A protein and the small-molecule ligand that binds it are described below.
Small molecule (SMILES): CC(=O)N[C@H]1[C@H](O[C@H]2[C@H](O)[C@@H](NC(C)=O)CO[C@@H]2CO)O[C@H](CO)[C@@H](O)[C@@H]1O

Binding-site contacts:
Ligand atom C3 contacts residue SER803 of chain 1.B at 4.1 Å.
Ligand atom C5 contacts residue GLN804 of chain 1.B at 4.3 Å.
Ligand atom C4 contacts residue SER803 of chain 1.B at 4.2 Å.
Ligand atom O6 contacts residue SER803 of chain 1.B at 4.3 Å.
Ligand atom C7 contacts residue ASN801 of chain 1.B at 3.1 Å.
Ligand atom C1 contacts residue ASN801 of chain 1.B at 1.4 Å.
Ligand atom O5 contacts residue ASN801 of chain 1.B at 2.3 Å (h-bond).
Ligand atom C5 contacts residue SER803 of chain 1.B at 3.1 Å.
Ligand atom C1 contacts residue SER803 of chain 1.B at 3.2 Å.
Ligand atom O7 contacts residue ASN801 of chain 1.B at 2.9 Å (h-bond).
Ligand atom C3 contacts residue ASN801 of chain 1.B at 3.8 Å.
Ligand atom N2 contacts residue ASN801 of chain 1.B at 2.9 Å (h-bond).
Ligand atom C5 contacts residue ASN801 of chain 1.B at 3.6 Å.
Ligand atom C2 contacts residue SER803 of chain 1.B at 4.2 Å.
Ligand atom O5 contacts residue GLN804 of chain 1.B at 4.0 Å.
Ligand atom C8 contacts residue ASN801 of chain 1.B at 4.4 Å.
Ligand atom C6 contacts residue ASN801 of chain 1.B at 4.5 Å.
Ligand atom C4 contacts residue ASN801 of chain 1.B at 4.2 Å.
Ligand atom O5 contacts residue SER803 of chain 1.B at 3.3 Å (h-bond).
Ligand atom O6 contacts residue GLN804 of chain 1.B at 3.9 Å.
Ligand atom C2 contacts residue ASN801 of chain 1.B at 2.5 Å.
Ligand atom C6 contacts residue GLN804 of chain 1.B at 3.7 Å.
Ligand atom C6 contacts residue SER803 of chain 1.B at 4.0 Å.

Sequence of chain 1.B:
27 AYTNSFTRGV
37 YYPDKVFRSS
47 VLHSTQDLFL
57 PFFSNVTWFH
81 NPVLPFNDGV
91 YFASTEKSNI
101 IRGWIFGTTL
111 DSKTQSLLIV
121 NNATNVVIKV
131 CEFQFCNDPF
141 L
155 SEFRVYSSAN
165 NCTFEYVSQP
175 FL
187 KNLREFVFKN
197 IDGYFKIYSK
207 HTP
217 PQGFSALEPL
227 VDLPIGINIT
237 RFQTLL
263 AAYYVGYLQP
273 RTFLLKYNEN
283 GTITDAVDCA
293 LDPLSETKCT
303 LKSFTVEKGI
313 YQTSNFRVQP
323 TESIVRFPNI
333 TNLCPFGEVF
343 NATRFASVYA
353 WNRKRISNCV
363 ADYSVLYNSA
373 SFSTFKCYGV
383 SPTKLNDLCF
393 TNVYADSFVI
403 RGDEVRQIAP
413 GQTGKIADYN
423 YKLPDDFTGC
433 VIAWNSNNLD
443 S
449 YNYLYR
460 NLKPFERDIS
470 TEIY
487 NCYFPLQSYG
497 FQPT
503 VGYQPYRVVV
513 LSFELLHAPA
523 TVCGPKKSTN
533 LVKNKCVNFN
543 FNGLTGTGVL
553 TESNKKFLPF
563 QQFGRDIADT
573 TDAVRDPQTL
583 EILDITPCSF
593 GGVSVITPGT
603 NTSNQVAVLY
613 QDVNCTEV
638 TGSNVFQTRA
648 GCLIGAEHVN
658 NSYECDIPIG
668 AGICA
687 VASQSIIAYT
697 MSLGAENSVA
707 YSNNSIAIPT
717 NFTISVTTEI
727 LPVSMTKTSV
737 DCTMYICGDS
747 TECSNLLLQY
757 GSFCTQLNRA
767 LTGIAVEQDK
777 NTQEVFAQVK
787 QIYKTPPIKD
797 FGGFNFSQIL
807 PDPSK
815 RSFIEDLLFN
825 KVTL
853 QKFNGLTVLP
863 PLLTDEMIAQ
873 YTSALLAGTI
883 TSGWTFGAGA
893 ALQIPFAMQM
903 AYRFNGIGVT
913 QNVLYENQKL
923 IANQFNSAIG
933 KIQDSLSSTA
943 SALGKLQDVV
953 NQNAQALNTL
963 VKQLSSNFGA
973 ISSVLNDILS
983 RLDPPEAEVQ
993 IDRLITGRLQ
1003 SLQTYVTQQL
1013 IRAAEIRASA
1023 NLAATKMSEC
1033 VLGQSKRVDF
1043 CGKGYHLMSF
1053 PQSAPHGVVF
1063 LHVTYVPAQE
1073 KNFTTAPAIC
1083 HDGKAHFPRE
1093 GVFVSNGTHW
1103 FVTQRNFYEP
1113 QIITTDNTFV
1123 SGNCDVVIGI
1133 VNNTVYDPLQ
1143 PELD